Sequence of chain 1.A:
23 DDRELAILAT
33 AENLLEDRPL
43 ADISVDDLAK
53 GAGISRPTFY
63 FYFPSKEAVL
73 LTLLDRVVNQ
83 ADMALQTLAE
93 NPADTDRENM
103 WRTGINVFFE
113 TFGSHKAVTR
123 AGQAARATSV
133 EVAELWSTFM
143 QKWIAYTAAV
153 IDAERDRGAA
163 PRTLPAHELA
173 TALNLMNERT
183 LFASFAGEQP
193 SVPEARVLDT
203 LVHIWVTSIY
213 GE

This small molecule binds to this protein.
Small molecule (SMILES): O=C(NCCC(F)(F)F)c1ccc(C#CCNS(=O)(=O)c2ccccc2)cc1

Binding-site contacts:
Ligand atom C15 contacts residue MET102 of chain 1.A at 3.7 Å (hydrophobic).
Ligand atom N1 contacts residue TYR148 of chain 1.A at 3.0 Å (h-bond).
Ligand atom F2 contacts residue PHE114 of chain 1.A at 3.5 Å.
Ligand atom O2 contacts residue LEU90 of chain 1.A at 3.7 Å.
Ligand atom C8 contacts residue TRP207 of chain 1.A at 3.6 Å (hydrophobic).
Ligand atom C4 contacts residue TRP207 of chain 1.A at 3.6 Å (hydrophobic).
Ligand atom F1 contacts residue LEU183 of chain 1.A at 3.6 Å.
Ligand atom C2 contacts residue ASN176 of chain 1.A at 3.6 Å.
Ligand atom C9 contacts residue ASN179 of chain 1.A at 3.8 Å.
Ligand atom F2 contacts residue PHE184 of chain 1.A at 3.5 Å.
Ligand atom C17 contacts residue TRP103 of chain 1.A at 3.5 Å (hydrophobic).
Ligand atom C4 contacts residue PHE110 of chain 1.A at 3.5 Å (hydrophobic).
Ligand atom C3 contacts residue ASN179 of chain 1.A at 3.5 Å.
Ligand atom C5 contacts residue ASN176 of chain 1.A at 3.4 Å.
Ligand atom C5 contacts residue PHE110 of chain 1.A at 3.6 Å (hydrophobic).
Ligand atom F1 contacts residue GLU180 of chain 1.A at 3.4 Å.
Ligand atom C5 contacts residue THR149 of chain 1.A at 3.6 Å.
Ligand atom C11 contacts residue TYR148 of chain 1.A at 3.6 Å (hydrophobic).
Ligand atom C8 contacts residue ILE107 of chain 1.A at 3.7 Å (hydrophobic).
Ligand atom C12 contacts residue TRP103 of chain 1.A at 3.4 Å (hydrophobic).
Ligand atom C16 contacts residue VAL152 of chain 1.A at 3.6 Å (hydrophobic).
Ligand atom C15 contacts residue VAL152 of chain 1.A at 3.6 Å (hydrophobic).
Ligand atom O1 contacts residue TRP103 of chain 1.A at 3.8 Å.
Ligand atom C11 contacts residue TRP103 of chain 1.A at 3.5 Å (hydrophobic).
Ligand atom C3 contacts residue PHE110 of chain 1.A at 3.6 Å (hydrophobic).
Ligand atom O1 contacts residue GLY106 of chain 1.A at 3.5 Å.
Ligand atom F contacts residue MET142 of chain 1.A at 3.5 Å.
Ligand atom C12 contacts residue TYR148 of chain 1.A at 3.5 Å (hydrophobic).
Ligand atom O contacts residue PHE110 of chain 1.A at 3.6 Å.
Ligand atom O contacts residue ASN179 of chain 1.A at 2.8 Å (h-bond).
Ligand atom F contacts residue TRP138 of chain 1.A at 3.4 Å.
Ligand atom N contacts residue ASN176 of chain 1.A at 2.9 Å (h-bond).
Ligand atom C18 contacts residue TRP103 of chain 1.A at 3.6 Å (hydrophobic).
Ligand atom F2 contacts residue PHE110 of chain 1.A at 3.5 Å.
Ligand atom C6 contacts residue THR149 of chain 1.A at 3.1 Å.
Ligand atom O1 contacts residue MET102 of chain 1.A at 2.9 Å (h-bond).
Ligand atom F1 contacts residue ASN179 of chain 1.A at 3.6 Å.
Ligand atom C9 contacts residue TRP207 of chain 1.A at 3.5 Å (hydrophobic).
Ligand atom C1 contacts residue PHE110 of chain 1.A at 3.4 Å (hydrophobic).
Ligand atom F contacts residue GLU180 of chain 1.A at 3.5 Å.